Binding-site contacts:
Ligand atom C1 contacts residue SER218 of chain 1.A at 3.9 Å.
Ligand atom C contacts residue HIS219 of chain 1.A at 4.4 Å.
Ligand atom C1 contacts residue ASN45 of chain 1.A at 4.3 Å.
Ligand atom C2 contacts residue ARG44 of chain 1.A at 3.8 Å.
Ligand atom C1 contacts residue CYS46 of chain 1.A at 2.6 Å (hydrophobic).
Ligand atom C8 contacts residue SER218 of chain 1.A at 3.9 Å.
Ligand atom C1 contacts residue ARG44 of chain 1.A at 3.7 Å.
Ligand atom C9 contacts residue SER218 of chain 1.A at 4.1 Å.
Ligand atom C2 contacts residue SER218 of chain 1.A at 4.0 Å.
Ligand atom C9 contacts residue HIS219 of chain 1.A at 4.5 Å.
Ligand atom N contacts residue HIS219 of chain 1.A at 4.2 Å.
Ligand atom C4 contacts residue SER218 of chain 1.A at 4.3 Å.
Ligand atom C1 contacts residue ASP43 of chain 1.A at 4.4 Å.
Ligand atom N contacts residue CYS46 of chain 1.A at 3.5 Å (h-bond).
Ligand atom C2 contacts residue ASP43 of chain 1.A at 4.1 Å.
Ligand atom C contacts residue PHE47 of chain 1.A at 3.8 Å (hydrophobic).
Ligand atom N contacts residue SER218 of chain 1.A at 3.0 Å (h-bond).
Ligand atom C contacts residue TYR220 of chain 1.A at 4.1 Å (hydrophobic).
Ligand atom C1 contacts residue GLY42 of chain 1.A at 4.2 Å.
Ligand atom O contacts residue ARG44 of chain 1.A at 2.8 Å (salt-bridge).
Ligand atom C8 contacts residue THR217 of chain 1.A at 3.7 Å.
Ligand atom C contacts residue SER218 of chain 1.A at 3.7 Å.
Ligand atom C contacts residue CYS46 of chain 1.A at 2.0 Å (hydrophobic).
Ligand atom C9 contacts residue THR217 of chain 1.A at 4.0 Å.
Ligand atom O contacts residue LYS41 of chain 1.A at 4.0 Å.
Ligand atom N contacts residue ARG44 of chain 1.A at 4.2 Å.
Ligand atom C3 contacts residue GLY42 of chain 1.A at 4.4 Å.
Ligand atom N contacts residue GLY42 of chain 1.A at 4.2 Å.
Ligand atom C7 contacts residue SER218 of chain 1.A at 3.8 Å.
Ligand atom C5 contacts residue GLU169 of chain 1.A at 3.4 Å.
Ligand atom O contacts residue CYS46 of chain 1.A at 3.1 Å (h-bond).
Ligand atom C2 contacts residue GLY42 of chain 1.A at 3.6 Å.
Ligand atom O contacts residue GLY42 of chain 1.A at 3.7 Å.
Ligand atom C5 contacts residue SER218 of chain 1.A at 3.9 Å.
Ligand atom O contacts residue ASP43 of chain 1.A at 3.3 Å (salt-bridge).
Ligand atom C4 contacts residue GLU169 of chain 1.A at 3.0 Å.
Ligand atom O contacts residue ASN45 of chain 1.A at 3.4 Å (h-bond).
Ligand atom C3 contacts residue SER218 of chain 1.A at 3.8 Å.
Ligand atom C3 contacts residue GLU169 of chain 1.A at 4.2 Å.
Ligand atom C6 contacts residue SER218 of chain 1.A at 3.7 Å.

The small molecule below binds the protein below.
Small molecule (SMILES): CC(=O)/N=C/c1ccc(C)cc1

Sequence of chain 1.A:
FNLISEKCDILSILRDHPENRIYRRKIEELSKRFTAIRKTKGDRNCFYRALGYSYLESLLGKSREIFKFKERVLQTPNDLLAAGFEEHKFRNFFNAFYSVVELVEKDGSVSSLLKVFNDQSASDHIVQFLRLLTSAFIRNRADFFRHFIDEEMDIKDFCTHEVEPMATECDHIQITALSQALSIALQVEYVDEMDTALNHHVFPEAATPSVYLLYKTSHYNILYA